Sequence of chain 2.B:
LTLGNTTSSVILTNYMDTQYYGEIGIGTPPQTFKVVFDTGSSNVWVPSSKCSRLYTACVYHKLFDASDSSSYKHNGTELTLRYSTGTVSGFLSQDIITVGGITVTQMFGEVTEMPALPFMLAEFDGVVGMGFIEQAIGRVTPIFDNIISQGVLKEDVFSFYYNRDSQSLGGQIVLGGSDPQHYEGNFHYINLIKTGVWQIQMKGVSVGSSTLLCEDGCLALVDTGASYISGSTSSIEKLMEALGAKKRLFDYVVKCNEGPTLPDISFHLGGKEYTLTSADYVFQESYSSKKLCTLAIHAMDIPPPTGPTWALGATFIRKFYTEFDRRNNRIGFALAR

This small molecule binds to this protein.
Small molecule (SMILES): CC(C)CCNC(=O)[C@@H]1CNC[C@H](CN2CC(=O)N(c3ccccc3Cl)CC2(C)C)C1

Binding-site contacts:
Ligand atom N28 contacts residue GLY40 of chain 2.B at 3.3 Å (h-bond).
Ligand atom C14 contacts residue SER84 of chain 2.B at 4.1 Å.
Ligand atom O30 contacts residue SER84 of chain 2.B at 2.9 Å (h-bond).
Ligand atom C18 contacts residue VAL127 of chain 2.B at 3.8 Å (hydrophobic).
Ligand atom C12 contacts residue GLY228 of chain 2.B at 3.9 Å.
Ligand atom CL contacts residue PHE124 of chain 2.B at 3.7 Å.
Ligand atom N28 contacts residue TYR83 of chain 2.B at 3.8 Å.
Ligand atom C22 contacts residue ARG82 of chain 2.B at 3.5 Å.
Ligand atom O29 contacts residue PRO118 of chain 2.B at 3.8 Å.
Ligand atom N25 contacts residue ASP38 of chain 2.B at 2.8 Å (salt-bridge).
Ligand atom C4 contacts residue PHE124 of chain 2.B at 3.9 Å (hydrophobic).
Ligand atom N25 contacts residue ASP226 of chain 2.B at 3.2 Å (salt-bridge).
Ligand atom C11 contacts residue ASP38 of chain 2.B at 3.4 Å.
Ligand atom O30 contacts residue TYR83 of chain 2.B at 4.1 Å.
Ligand atom C11 contacts residue ASP226 of chain 2.B at 3.6 Å.
Ligand atom C12 contacts residue ASP38 of chain 2.B at 3.7 Å.
Ligand atom C20 contacts residue SER41 of chain 2.B at 3.8 Å.
Ligand atom C2 contacts residue GLN19 of chain 2.B at 3.5 Å.
Ligand atom C10 contacts residue SER84 of chain 2.B at 3.1 Å.
Ligand atom CL contacts residue PHE119 of chain 2.B at 4.0 Å.
Ligand atom C5 contacts residue PHE124 of chain 2.B at 4.0 Å (hydrophobic).
Ligand atom C20 contacts residue GLY40 of chain 2.B at 3.4 Å.
Ligand atom C19 contacts residue TYR83 of chain 2.B at 3.8 Å (hydrophobic).
Ligand atom C15 contacts residue ASP38 of chain 2.B at 4.0 Å.
Ligand atom C9 contacts residue THR85 of chain 2.B at 3.1 Å.
Ligand atom C7 contacts residue THR85 of chain 2.B at 3.1 Å.
Ligand atom C19 contacts residue ILE137 of chain 2.B at 4.0 Å (hydrophobic).
Ligand atom O29 contacts residue THR85 of chain 2.B at 2.3 Å (h-bond).
Ligand atom C11 contacts residue GLY40 of chain 2.B at 3.6 Å.
Ligand atom C12 contacts residue ALA229 of chain 2.B at 3.8 Å (hydrophobic).
Ligand atom C14 contacts residue ASP38 of chain 2.B at 3.8 Å.
Ligand atom CL contacts residue PRO118 of chain 2.B at 3.7 Å.
Ligand atom C8 contacts residue SER84 of chain 2.B at 3.8 Å.
Ligand atom C6 contacts residue PHE124 of chain 2.B at 3.6 Å (hydrophobic).
Ligand atom C14 contacts residue GLY40 of chain 2.B at 4.1 Å.
Ligand atom C8 contacts residue TYR83 of chain 2.B at 4.0 Å (hydrophobic).
Ligand atom C12 contacts residue ASP226 of chain 2.B at 3.6 Å.
Ligand atom C4 contacts residue ALA122 of chain 2.B at 4.1 Å (hydrophobic).
Ligand atom C23 contacts residue GLY40 of chain 2.B at 3.8 Å.
Ligand atom C22 contacts residue TYR83 of chain 2.B at 3.9 Å (hydrophobic).